The small molecule below binds the protein below.
Small molecule (SMILES): C=C1C[C@]23C[C@H]1CC[C@H]2[C@@]12CC[C@H](O)[C@@](C)(C(=O)O1)[C@H]2[C@@H]3C(=O)O

Sequence of chain 1.B:
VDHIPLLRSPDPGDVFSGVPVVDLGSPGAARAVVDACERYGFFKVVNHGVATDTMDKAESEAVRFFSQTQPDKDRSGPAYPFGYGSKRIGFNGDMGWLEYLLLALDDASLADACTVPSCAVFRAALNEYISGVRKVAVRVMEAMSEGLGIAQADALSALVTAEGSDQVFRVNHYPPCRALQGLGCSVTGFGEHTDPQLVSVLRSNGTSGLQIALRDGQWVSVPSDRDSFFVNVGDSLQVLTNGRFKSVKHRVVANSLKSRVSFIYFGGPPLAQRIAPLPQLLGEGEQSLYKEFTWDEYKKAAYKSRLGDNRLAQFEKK

Binding-site contacts:
Ligand atom C17 contacts residue TYR312 of chain 1.C at 3.5 Å (hydrophobic).
Ligand atom C9 contacts residue GOL1 of chain 1.S at 4.0 Å.
Ligand atom O31 contacts residue GOL1 of chain 1.S at 3.2 Å.
Ligand atom C1 contacts residue TYR89 of chain 1.B at 4.1 Å (hydrophobic).
Ligand atom C2 contacts residue PHE100 of chain 1.B at 4.3 Å (hydrophobic).
Ligand atom C19 contacts residue PHE100 of chain 1.B at 3.8 Å (hydrophobic).
Ligand atom C3 contacts residue GOL1 of chain 1.S at 4.2 Å.
Ligand atom C16 contacts residue TYR312 of chain 1.C at 4.1 Å (hydrophobic).
Ligand atom C9 contacts residue PRO90 of chain 1.B at 4.3 Å (hydrophobic).
Ligand atom C3 contacts residue TYR312 of chain 1.B at 3.5 Å (hydrophobic).
Ligand atom C17 contacts residue LYS309 of chain 1.C at 4.4 Å.
Ligand atom C10 contacts residue GOL1 of chain 1.S at 3.8 Å.
Ligand atom C5 contacts residue GOL1 of chain 1.S at 3.8 Å.
Ligand atom C13 contacts residue LYS308 of chain 1.C at 4.4 Å.
Ligand atom C11 contacts residue PRO90 of chain 1.B at 4.4 Å (hydrophobic).
Ligand atom O91 contacts residue PRO90 of chain 1.C at 2.9 Å.
Ligand atom C11 contacts residue PHE100 of chain 1.C at 3.3 Å (hydrophobic).
Ligand atom O91 contacts residue TYR89 of chain 1.C at 4.0 Å.
Ligand atom C4 contacts residue TYR312 of chain 1.B at 4.5 Å (hydrophobic).
Ligand atom C1 contacts residue GOL1 of chain 1.S at 3.1 Å.
Ligand atom C19 contacts residue TYR312 of chain 1.B at 4.5 Å (hydrophobic).
Ligand atom C19 contacts residue PRO90 of chain 1.C at 3.8 Å (hydrophobic).
Ligand atom C13 contacts residue TYR312 of chain 1.C at 3.9 Å (hydrophobic).
Ligand atom C17 contacts residue LYS308 of chain 1.C at 3.5 Å.
Ligand atom C12 contacts residue TYR312 of chain 1.C at 3.5 Å (hydrophobic).
Ligand atom O72 contacts residue GOL1 of chain 1.S at 3.7 Å.
Ligand atom C16 contacts residue LYS308 of chain 1.C at 4.0 Å.
Ligand atom O91 contacts residue TYR312 of chain 1.B at 3.9 Å.
Ligand atom O92 contacts residue PHE100 of chain 1.B at 3.7 Å.
Ligand atom O91 contacts residue PHE100 of chain 1.B at 3.4 Å.
Ligand atom C1 contacts residue PHE100 of chain 1.B at 4.5 Å (hydrophobic).
Ligand atom C3 contacts residue LYS308 of chain 1.B at 4.3 Å.
Ligand atom O31 contacts residue LYS308 of chain 1.B at 3.0 Å.
Ligand atom C18 contacts residue LYS309 of chain 1.B at 4.1 Å.
Ligand atom C2 contacts residue TYR312 of chain 1.B at 3.5 Å (hydrophobic).
Ligand atom C12 contacts residue PHE100 of chain 1.C at 3.4 Å (hydrophobic).
Ligand atom C2 contacts residue GOL1 of chain 1.S at 3.9 Å.
Ligand atom C2 contacts residue TYR89 of chain 1.B at 4.2 Å (hydrophobic).
Ligand atom O31 contacts residue TYR312 of chain 1.B at 3.5 Å.
Ligand atom C18 contacts residue PRO90 of chain 1.C at 4.0 Å (hydrophobic).

Sequence of chain 1.C:
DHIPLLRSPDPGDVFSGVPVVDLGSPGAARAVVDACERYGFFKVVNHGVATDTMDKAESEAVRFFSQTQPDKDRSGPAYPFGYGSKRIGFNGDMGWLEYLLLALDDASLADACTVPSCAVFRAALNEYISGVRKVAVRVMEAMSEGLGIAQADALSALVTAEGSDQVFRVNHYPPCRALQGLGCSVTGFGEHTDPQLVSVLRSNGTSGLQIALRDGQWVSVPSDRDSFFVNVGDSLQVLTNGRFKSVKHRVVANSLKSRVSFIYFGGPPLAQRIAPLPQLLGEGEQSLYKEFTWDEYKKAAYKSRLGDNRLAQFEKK